Sequence of chain 1.E:
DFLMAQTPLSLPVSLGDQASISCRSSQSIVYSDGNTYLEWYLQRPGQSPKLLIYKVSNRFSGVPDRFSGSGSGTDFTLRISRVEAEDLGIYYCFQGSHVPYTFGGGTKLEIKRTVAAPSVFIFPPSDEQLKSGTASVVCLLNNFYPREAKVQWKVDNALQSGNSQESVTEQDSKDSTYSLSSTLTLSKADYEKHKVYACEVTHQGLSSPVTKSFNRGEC

This protein binds this small molecule.
Small molecule (SMILES): CC[C@H](C)[C@H](NC(=O)CNC(=O)[C@@H](NC(=O)[C@H](C)N)C(C)C)C(=O)NCC(=O)N[C@@H](C)C(=O)N[C@H](C(=O)N[C@H](C=O)Cc1ccccc1)C(C)C

Sequence of chain 1.D:
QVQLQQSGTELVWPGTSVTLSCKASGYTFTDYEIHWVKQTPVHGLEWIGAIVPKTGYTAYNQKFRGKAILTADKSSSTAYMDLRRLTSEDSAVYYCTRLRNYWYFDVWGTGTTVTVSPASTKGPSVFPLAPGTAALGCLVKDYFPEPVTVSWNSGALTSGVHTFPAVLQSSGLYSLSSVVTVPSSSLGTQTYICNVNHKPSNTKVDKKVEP

Binding-site contacts:
Ligand atom CG1 contacts residue GLU33 of chain 1.D at 3.7 Å.
Ligand atom CG1 contacts residue VAL52 of chain 1.D at 3.7 Å (hydrophobic).
Ligand atom O contacts residue LEU99 of chain 1.D at 3.6 Å.
Ligand atom N contacts residue GLU33 of chain 1.D at 2.7 Å (salt-bridge).
Ligand atom N contacts residue TYR101 of chain 1.E at 2.9 Å (h-bond).
Ligand atom N contacts residue GLU33 of chain 1.D at 2.9 Å (salt-bridge).
Ligand atom CA contacts residue GLU39 of chain 1.E at 3.5 Å.
Ligand atom CB contacts residue ASN101 of chain 1.D at 3.6 Å.
Ligand atom O contacts residue ASN101 of chain 1.D at 3.2 Å.
Ligand atom O contacts residue TYR101 of chain 1.E at 3.2 Å (h-bond).
Ligand atom O contacts residue TYR102 of chain 1.D at 3.2 Å (h-bond).
Ligand atom CB contacts residue TYR101 of chain 1.E at 3.8 Å (hydrophobic).
Ligand atom CA contacts residue GLU33 of chain 1.D at 3.3 Å.
Ligand atom C contacts residue TYR101 of chain 1.E at 3.3 Å (hydrophobic).
Ligand atom CB contacts residue GLY96 of chain 1.E at 3.5 Å.
Ligand atom N contacts residue ASN101 of chain 1.D at 3.5 Å (h-bond).
Ligand atom CD1 contacts residue ALA50 of chain 1.D at 3.5 Å (hydrophobic).
Ligand atom N contacts residue GLY96 of chain 1.E at 2.9 Å (h-bond).
Ligand atom CD1 contacts residue ALA59 of chain 1.D at 3.5 Å (hydrophobic).
Ligand atom O contacts residue TYR102 of chain 1.D at 3.0 Å (h-bond).
Ligand atom CB contacts residue TYR102 of chain 1.D at 3.7 Å (hydrophobic).
Ligand atom C contacts residue GLU33 of chain 1.D at 3.4 Å.
Ligand atom CG2 contacts residue TYR37 of chain 1.E at 3.6 Å (hydrophobic).
Ligand atom C contacts residue GLY96 of chain 1.E at 3.6 Å.
Ligand atom CA contacts residue ASN101 of chain 1.D at 3.7 Å.
Ligand atom CA contacts residue TYR101 of chain 1.E at 3.4 Å (hydrophobic).
Ligand atom CA contacts residue LEU99 of chain 1.D at 3.5 Å (hydrophobic).
Ligand atom CA contacts residue GLY96 of chain 1.E at 3.4 Å.
Ligand atom O contacts residue TRP103 of chain 1.D at 3.5 Å (h-bond).
Ligand atom CB contacts residue TYR101 of chain 1.E at 3.7 Å (hydrophobic).
Ligand atom N contacts residue TRP103 of chain 1.D at 2.9 Å (h-bond).
Ligand atom N contacts residue GLU39 of chain 1.E at 2.6 Å (salt-bridge).
Ligand atom CG2 contacts residue TYR31 of chain 1.E at 3.6 Å (hydrophobic).
Ligand atom C contacts residue GLU33 of chain 1.D at 3.7 Å.
Ligand atom O contacts residue TYR57 of chain 1.D at 3.5 Å.
Ligand atom N contacts residue LEU99 of chain 1.D at 3.8 Å.
Ligand atom CD1 contacts residue TYR57 of chain 1.D at 3.7 Å (hydrophobic).
Ligand atom CG2 contacts residue GLY96 of chain 1.E at 3.7 Å.
Ligand atom CG1 contacts residue TYR31 of chain 1.E at 3.8 Å (hydrophobic).
Ligand atom C contacts residue TYR102 of chain 1.D at 3.8 Å (hydrophobic).